A small-molecule ligand and the protein it binds are described below.
Small molecule (SMILES): COCCOC

Binding-site contacts:
Ligand atom C1 contacts residue HIS287 of chain 1.A at 3.2 Å.
Ligand atom O1 contacts residue TRP244 of chain 1.A at 3.2 Å.
Ligand atom C2 contacts residue LYS269 of chain 1.A at 3.3 Å.
Ligand atom O1 contacts residue LYS269 of chain 1.A at 2.5 Å (salt-bridge).
Ligand atom C3 contacts residue LYS269 of chain 1.A at 3.8 Å.
Ligand atom C1 contacts residue TRP244 of chain 1.A at 3.9 Å (hydrophobic).
Ligand atom C2 contacts residue TRP244 of chain 1.A at 3.6 Å (hydrophobic).
Ligand atom C1 contacts residue LYS269 of chain 1.A at 3.0 Å.
Ligand atom O1 contacts residue HIS287 of chain 1.A at 4.5 Å.
Ligand atom O2 contacts residue TRP244 of chain 1.A at 4.1 Å.
Ligand atom C3 contacts residue TRP244 of chain 1.A at 3.8 Å (hydrophobic).

Sequence of chain 1.A:
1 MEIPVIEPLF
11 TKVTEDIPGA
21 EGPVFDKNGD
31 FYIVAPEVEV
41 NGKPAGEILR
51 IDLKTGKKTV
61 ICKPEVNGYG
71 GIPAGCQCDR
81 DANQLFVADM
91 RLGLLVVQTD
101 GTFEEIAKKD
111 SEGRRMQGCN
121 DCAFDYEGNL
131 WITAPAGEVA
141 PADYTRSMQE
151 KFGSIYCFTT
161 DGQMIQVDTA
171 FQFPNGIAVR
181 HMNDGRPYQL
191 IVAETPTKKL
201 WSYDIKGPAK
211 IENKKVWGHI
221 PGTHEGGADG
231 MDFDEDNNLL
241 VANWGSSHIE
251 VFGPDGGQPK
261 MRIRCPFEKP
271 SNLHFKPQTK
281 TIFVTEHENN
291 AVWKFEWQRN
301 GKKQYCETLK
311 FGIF